The small molecule below binds the protein below.
Small molecule (SMILES): O=C(Nc1ccc2nc(N3CCOCC3)oc2c1)c1cccc(-c2ccncc2)n1

Sequence of chain 1.D:
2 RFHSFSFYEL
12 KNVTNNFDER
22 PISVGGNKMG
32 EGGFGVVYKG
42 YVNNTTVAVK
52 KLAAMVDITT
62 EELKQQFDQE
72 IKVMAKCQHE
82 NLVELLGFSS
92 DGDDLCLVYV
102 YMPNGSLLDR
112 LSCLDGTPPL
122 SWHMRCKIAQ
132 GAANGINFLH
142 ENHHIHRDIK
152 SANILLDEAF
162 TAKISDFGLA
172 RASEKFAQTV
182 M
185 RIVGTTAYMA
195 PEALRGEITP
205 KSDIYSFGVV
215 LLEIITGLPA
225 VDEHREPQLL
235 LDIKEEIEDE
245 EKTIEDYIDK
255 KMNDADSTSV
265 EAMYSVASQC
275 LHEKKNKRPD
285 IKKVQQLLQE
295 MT

Binding-site contacts:
Ligand atom O24 contacts residue MET103 of chain 1.D at 3.8 Å.
Ligand atom C6 contacts residue ALA49 of chain 1.D at 3.3 Å (hydrophobic).
Ligand atom C6 contacts residue LEU156 of chain 1.D at 3.7 Å (hydrophobic).
Ligand atom N10 contacts residue LYS51 of chain 1.D at 3.4 Å.
Ligand atom C7 contacts residue LEU156 of chain 1.D at 3.9 Å (hydrophobic).
Ligand atom C5 contacts residue ALA49 of chain 1.D at 3.7 Å (hydrophobic).
Ligand atom C5 contacts residue TYR100 of chain 1.D at 3.3 Å (hydrophobic).
Ligand atom C18 contacts residue MET30 of chain 1.D at 3.5 Å (hydrophobic).
Ligand atom N2 contacts residue LEU156 of chain 1.D at 3.0 Å.
Ligand atom C26 contacts residue PRO104 of chain 1.D at 3.1 Å (hydrophobic).
Ligand atom C6 contacts residue VAL101 of chain 1.D at 3.4 Å (hydrophobic).
Ligand atom O16 contacts residue MET30 of chain 1.D at 3.8 Å.
Ligand atom O24 contacts residue GLY106 of chain 1.D at 3.7 Å.
Ligand atom C12 contacts residue TYR100 of chain 1.D at 3.7 Å (hydrophobic).
Ligand atom C1 contacts residue ALA49 of chain 1.D at 3.4 Å (hydrophobic).
Ligand atom C5 contacts residue VAL101 of chain 1.D at 3.3 Å (hydrophobic).
Ligand atom C11 contacts residue ASP167 of chain 1.D at 3.7 Å.
Ligand atom C13 contacts residue ALA49 of chain 1.D at 3.9 Å (hydrophobic).
Ligand atom N14 contacts residue MET30 of chain 1.D at 3.4 Å.
Ligand atom C21 contacts residue MET30 of chain 1.D at 3.7 Å (hydrophobic).
Ligand atom C1 contacts residue LEU156 of chain 1.D at 3.3 Å (hydrophobic).
Ligand atom C13 contacts residue MET30 of chain 1.D at 3.6 Å (hydrophobic).
Ligand atom C15 contacts residue MET30 of chain 1.D at 3.5 Å (hydrophobic).
Ligand atom C6 contacts residue MET103 of chain 1.D at 3.5 Å (hydrophobic).
Ligand atom C20 contacts residue GLY106 of chain 1.D at 3.5 Å.
Ligand atom N2 contacts residue ALA49 of chain 1.D at 3.9 Å.
Ligand atom O16 contacts residue MET103 of chain 1.D at 3.0 Å (h-bond).
Ligand atom C4 contacts residue TYR100 of chain 1.D at 3.5 Å (hydrophobic).
Ligand atom C19 contacts residue MET30 of chain 1.D at 3.8 Å (hydrophobic).
Ligand atom C27 contacts residue PRO104 of chain 1.D at 3.5 Å (hydrophobic).
Ligand atom C21 contacts residue GLY106 of chain 1.D at 3.7 Å.
Ligand atom C21 contacts residue MET103 of chain 1.D at 3.6 Å (hydrophobic).
Ligand atom O24 contacts residue TYR102 of chain 1.D at 3.7 Å.
Ligand atom N10 contacts residue ASP167 of chain 1.D at 3.6 Å (salt-bridge).
Ligand atom C26 contacts residue TYR102 of chain 1.D at 3.8 Å (hydrophobic).
Ligand atom C4 contacts residue LEU156 of chain 1.D at 3.7 Å (hydrophobic).
Ligand atom C17 contacts residue MET30 of chain 1.D at 3.7 Å (hydrophobic).
Ligand atom C3 contacts residue LEU156 of chain 1.D at 3.3 Å (hydrophobic).
Ligand atom C11 contacts residue LYS51 of chain 1.D at 3.4 Å.
Ligand atom O16 contacts residue TYR102 of chain 1.D at 3.7 Å.